Sequence of chain 1.B:
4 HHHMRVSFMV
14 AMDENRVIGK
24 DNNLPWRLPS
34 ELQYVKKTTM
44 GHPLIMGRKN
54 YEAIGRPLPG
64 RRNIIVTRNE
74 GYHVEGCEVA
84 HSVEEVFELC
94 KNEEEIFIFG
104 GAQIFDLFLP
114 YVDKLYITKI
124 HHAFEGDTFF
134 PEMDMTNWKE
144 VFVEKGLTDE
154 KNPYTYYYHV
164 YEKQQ

Binding-site contacts:
Ligand atom C1H contacts residue NDP1 of chain 1.E at 3.4 Å.
Ligand atom C5 contacts residue NDP1 of chain 1.E at 3.4 Å.
Ligand atom N1E contacts residue THR121 of chain 1.B at 3.8 Å.
Ligand atom C2 contacts residue VAL38 of chain 1.B at 3.3 Å (hydrophobic).
Ligand atom C1I contacts residue LEU27 of chain 1.B at 3.8 Å (hydrophobic).
Ligand atom C1A contacts residue NDP1 of chain 1.E at 3.5 Å.
Ligand atom N3 contacts residue ALA14 of chain 1.B at 3.5 Å.
Ligand atom N3 contacts residue GLU34 of chain 1.B at 2.8 Å (salt-bridge).
Ligand atom C6 contacts residue MET12 of chain 1.B at 3.5 Å (hydrophobic).
Ligand atom C1L contacts residue ASN53 of chain 1.B at 3.3 Å.
Ligand atom C4 contacts residue GLU34 of chain 1.B at 3.7 Å.
Ligand atom C2 contacts residue VAL13 of chain 1.B at 3.5 Å (hydrophobic).
Ligand atom N1 contacts residue ALA14 of chain 1.B at 3.7 Å.
Ligand atom C6 contacts residue NDP1 of chain 1.E at 3.4 Å.
Ligand atom N1 contacts residue MET12 of chain 1.B at 3.4 Å.
Ligand atom C6 contacts residue PHE102 of chain 1.B at 3.8 Å (hydrophobic).
Ligand atom N1E contacts residue GLU34 of chain 1.B at 2.7 Å (salt-bridge).
Ligand atom N3 contacts residue VAL38 of chain 1.B at 3.4 Å.
Ligand atom C2 contacts residue GLU34 of chain 1.B at 3.6 Å.
Ligand atom N1E contacts residue ALA14 of chain 1.B at 3.6 Å (h-bond).
Ligand atom N1 contacts residue VAL13 of chain 1.B at 3.3 Å (h-bond).
Ligand atom C1A contacts residue TRP29 of chain 1.B at 3.7 Å (hydrophobic).
Ligand atom C1G contacts residue NDP1 of chain 1.E at 3.4 Å.
Ligand atom N1 contacts residue NDP1 of chain 1.E at 3.7 Å.
Ligand atom C1I contacts residue ILE57 of chain 1.B at 3.7 Å (hydrophobic).
Ligand atom C1K contacts residue LEU35 of chain 1.B at 3.7 Å (hydrophobic).
Ligand atom C4 contacts residue NDP1 of chain 1.E at 3.8 Å.
Ligand atom C2 contacts residue ALA14 of chain 1.B at 3.5 Å (hydrophobic).
Ligand atom C1V contacts residue ILE57 of chain 1.B at 3.8 Å (hydrophobic).
Ligand atom N1F contacts residue PHE102 of chain 1.B at 3.2 Å (h-bond).
Ligand atom C1A contacts residue LEU27 of chain 1.B at 3.8 Å (hydrophobic).
Ligand atom C1S contacts residue ILE57 of chain 1.B at 3.8 Å (hydrophobic).
Ligand atom N1E contacts residue VAL13 of chain 1.B at 3.3 Å (h-bond).
Ligand atom C1K contacts residue GLU34 of chain 1.B at 3.6 Å.
Ligand atom C1B contacts residue ALA56 of chain 1.B at 3.8 Å (hydrophobic).
Ligand atom N1F contacts residue MET12 of chain 1.B at 2.7 Å (h-bond).
Ligand atom N1E contacts residue VAL38 of chain 1.B at 3.3 Å.
Ligand atom N1F contacts residue NDP1 of chain 1.E at 3.7 Å.
Ligand atom C1L contacts residue NDP1 of chain 1.E at 3.7 Å.
Ligand atom N1E contacts residue MET12 of chain 1.B at 3.7 Å.

A protein and the small-molecule ligand that binds it are described below.
Small molecule (SMILES): CCc1nc(N)nc(N)c1C#CCc1cc(OC)c(OC)c(OC)c1